Binding-site contacts:
Ligand atom C3 contacts residue LYS156 of chain 1.B at 4.0 Å.
Ligand atom C4 contacts residue LYS156 of chain 1.B at 4.0 Å.
Ligand atom OAH contacts residue THR4 of chain 1.B at 3.7 Å.
Ligand atom O5B contacts residue LYS156 of chain 1.B at 3.3 Å.
Ligand atom O3 contacts residue ALA158 of chain 1.B at 3.0 Å (h-bond).
Ligand atom O6B contacts residue ARG157 of chain 1.B at 3.3 Å (salt-bridge).
Ligand atom SAG contacts residue THR4 of chain 1.B at 3.9 Å.
Ligand atom O6B contacts residue LYS156 of chain 1.B at 3.3 Å.
Ligand atom O6B contacts residue HIS94 of chain 1.B at 4.0 Å.
Ligand atom O6A contacts residue SER93 of chain 1.B at 3.2 Å.
Ligand atom O3 contacts residue LYS156 of chain 1.B at 3.0 Å.
Ligand atom C6 contacts residue HIS155 of chain 1.B at 3.4 Å.
Ligand atom SAG contacts residue ARG157 of chain 1.B at 3.6 Å (salt-bridge).
Ligand atom O5 contacts residue HIS155 of chain 1.B at 3.6 Å.
Ligand atom O4 contacts residue LYS156 of chain 1.B at 3.5 Å.
Ligand atom O6A contacts residue HIS155 of chain 1.B at 3.8 Å.
Ligand atom O5 contacts residue LYS156 of chain 1.B at 3.4 Å.
Ligand atom OAF contacts residue ARG157 of chain 1.B at 2.8 Å (salt-bridge).
Ligand atom C6 contacts residue HIS94 of chain 1.B at 3.9 Å.
Ligand atom O4 contacts residue SER93 of chain 1.B at 3.0 Å (h-bond).
Ligand atom OAH contacts residue ARG157 of chain 1.B at 3.1 Å (salt-bridge).
Ligand atom O3 contacts residue ARG157 of chain 1.B at 3.3 Å (salt-bridge).
Ligand atom O5 contacts residue ARG157 of chain 1.B at 3.8 Å.
Ligand atom OAF contacts residue ALA158 of chain 1.B at 3.3 Å.
Ligand atom C5 contacts residue HIS155 of chain 1.B at 4.0 Å.
Ligand atom C5 contacts residue LEU62 of chain 1.B at 3.8 Å (hydrophobic).
Ligand atom O6B contacts residue HIS155 of chain 1.B at 3.3 Å (h-bond).
Ligand atom OAH contacts residue ASP3 of chain 1.B at 4.0 Å.
Ligand atom OAH contacts residue LEU2 of chain 1.B at 2.8 Å (h-bond).
Ligand atom C3 contacts residue ALA158 of chain 1.B at 4.0 Å (hydrophobic).
Ligand atom C6 contacts residue SER93 of chain 1.B at 4.0 Å.
Ligand atom C2 contacts residue ALA158 of chain 1.B at 3.7 Å (hydrophobic).
Ligand atom O4 contacts residue HIS155 of chain 1.B at 3.5 Å (h-bond).
Ligand atom O6A contacts residue HIS94 of chain 1.B at 3.2 Å (h-bond).
Ligand atom OBI contacts residue LYS156 of chain 1.B at 4.0 Å.
Ligand atom OAF contacts residue THR4 of chain 1.B at 2.9 Å (h-bond).
Ligand atom C6 contacts residue LEU62 of chain 1.B at 3.5 Å (hydrophobic).
Ligand atom C3 contacts residue ARG157 of chain 1.B at 3.7 Å.
Ligand atom O6A contacts residue LEU62 of chain 1.B at 3.4 Å.
Ligand atom O6B contacts residue LEU62 of chain 1.B at 4.0 Å.

Sequence of chain 1.B:
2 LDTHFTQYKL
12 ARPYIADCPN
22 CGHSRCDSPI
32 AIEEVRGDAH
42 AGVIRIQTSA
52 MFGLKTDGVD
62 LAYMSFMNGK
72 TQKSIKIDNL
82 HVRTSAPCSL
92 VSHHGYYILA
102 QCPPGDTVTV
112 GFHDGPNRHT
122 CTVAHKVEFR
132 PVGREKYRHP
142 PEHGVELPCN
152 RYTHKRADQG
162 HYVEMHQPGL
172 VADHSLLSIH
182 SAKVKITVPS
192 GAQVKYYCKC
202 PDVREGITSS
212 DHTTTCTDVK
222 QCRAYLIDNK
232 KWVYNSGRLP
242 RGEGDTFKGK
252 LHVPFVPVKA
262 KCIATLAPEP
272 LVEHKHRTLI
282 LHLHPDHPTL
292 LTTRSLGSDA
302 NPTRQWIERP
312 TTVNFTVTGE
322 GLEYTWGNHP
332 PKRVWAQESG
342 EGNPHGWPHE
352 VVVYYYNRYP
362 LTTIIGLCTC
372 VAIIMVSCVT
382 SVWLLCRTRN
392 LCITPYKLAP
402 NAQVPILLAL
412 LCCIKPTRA

A protein and the small-molecule ligand that binds it are described below.
Small molecule (SMILES): O=C(O)[C@@H]1O[C@H](O[C@H]2[C@@H](OS(=O)(=O)O)O[C@@H](O)[C@H](NS(=O)(=O)O)[C@H]2O)[C@@H](OS(=O)(=O)O)[C@H](O)[C@@H]1O